Binding-site contacts:
Ligand atom CB contacts residue TYR186 of chain 1.C at 4.0 Å (hydrophobic).
Ligand atom N contacts residue TYR186 of chain 1.C at 4.3 Å.
Ligand atom CB contacts residue SER231 of chain 1.C at 4.3 Å.
Ligand atom C contacts residue THR233 of chain 1.C at 4.2 Å.
Ligand atom N contacts residue TYR87 of chain 1.E at 4.0 Å.
Ligand atom C contacts residue GLN89 of chain 1.E at 4.2 Å.
Ligand atom CD contacts residue TYR186 of chain 1.C at 3.4 Å (hydrophobic).
Ligand atom CD contacts residue TYR236 of chain 1.C at 3.6 Å (hydrophobic).
Ligand atom CG contacts residue THR233 of chain 1.C at 3.9 Å.
Ligand atom CG contacts residue TYR236 of chain 1.C at 4.4 Å (hydrophobic).
Ligand atom OXT contacts residue TYR186 of chain 1.C at 2.6 Å (h-bond).
Ligand atom OXT contacts residue LEU153 of chain 1.E at 4.0 Å.
Ligand atom CB contacts residue TYR236 of chain 1.C at 3.9 Å (hydrophobic).
Ligand atom N contacts residue PHE126 of chain 1.C at 4.2 Å.
Ligand atom N contacts residue SER231 of chain 1.C at 4.4 Å.
Ligand atom O contacts residue GLY152 of chain 1.E at 4.2 Å.
Ligand atom CG contacts residue MET140 of chain 1.E at 3.7 Å (hydrophobic).
Ligand atom N contacts residue TYR236 of chain 1.C at 3.3 Å.
Ligand atom C contacts residue TYR186 of chain 1.C at 3.6 Å (hydrophobic).
Ligand atom C contacts residue GLY152 of chain 1.E at 4.2 Å.
Ligand atom O contacts residue THR233 of chain 1.C at 3.5 Å (h-bond).
Ligand atom CB contacts residue THR233 of chain 1.C at 4.0 Å.
Ligand atom OXT contacts residue TYR87 of chain 1.E at 3.8 Å.
Ligand atom CG contacts residue TYR186 of chain 1.C at 3.9 Å (hydrophobic).
Ligand atom O contacts residue MET140 of chain 1.E at 3.5 Å.
Ligand atom O contacts residue GLN89 of chain 1.E at 3.0 Å (h-bond).
Ligand atom OXT contacts residue GLY152 of chain 1.E at 3.8 Å.
Ligand atom C contacts residue MET140 of chain 1.E at 3.8 Å (hydrophobic).

Sequence of chain 1.E:
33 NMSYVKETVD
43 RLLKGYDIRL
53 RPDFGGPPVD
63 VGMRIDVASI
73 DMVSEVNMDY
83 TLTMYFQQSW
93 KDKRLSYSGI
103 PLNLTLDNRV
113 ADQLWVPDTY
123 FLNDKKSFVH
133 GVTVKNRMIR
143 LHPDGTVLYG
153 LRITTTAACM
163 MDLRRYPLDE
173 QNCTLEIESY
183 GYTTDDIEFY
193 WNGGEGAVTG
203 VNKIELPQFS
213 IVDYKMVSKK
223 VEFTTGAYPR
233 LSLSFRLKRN

This protein binds this small molecule.
Small molecule (SMILES): NCCCC(=O)O

Sequence of chain 1.C:
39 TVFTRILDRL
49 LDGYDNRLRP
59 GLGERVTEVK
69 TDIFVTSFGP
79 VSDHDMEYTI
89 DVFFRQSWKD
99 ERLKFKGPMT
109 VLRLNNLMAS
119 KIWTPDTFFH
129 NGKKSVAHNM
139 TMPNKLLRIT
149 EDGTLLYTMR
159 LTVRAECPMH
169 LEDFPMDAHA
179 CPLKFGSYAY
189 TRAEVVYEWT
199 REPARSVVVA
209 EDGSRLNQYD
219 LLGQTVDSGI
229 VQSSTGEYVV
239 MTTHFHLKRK